Sequence of chain 1.A:
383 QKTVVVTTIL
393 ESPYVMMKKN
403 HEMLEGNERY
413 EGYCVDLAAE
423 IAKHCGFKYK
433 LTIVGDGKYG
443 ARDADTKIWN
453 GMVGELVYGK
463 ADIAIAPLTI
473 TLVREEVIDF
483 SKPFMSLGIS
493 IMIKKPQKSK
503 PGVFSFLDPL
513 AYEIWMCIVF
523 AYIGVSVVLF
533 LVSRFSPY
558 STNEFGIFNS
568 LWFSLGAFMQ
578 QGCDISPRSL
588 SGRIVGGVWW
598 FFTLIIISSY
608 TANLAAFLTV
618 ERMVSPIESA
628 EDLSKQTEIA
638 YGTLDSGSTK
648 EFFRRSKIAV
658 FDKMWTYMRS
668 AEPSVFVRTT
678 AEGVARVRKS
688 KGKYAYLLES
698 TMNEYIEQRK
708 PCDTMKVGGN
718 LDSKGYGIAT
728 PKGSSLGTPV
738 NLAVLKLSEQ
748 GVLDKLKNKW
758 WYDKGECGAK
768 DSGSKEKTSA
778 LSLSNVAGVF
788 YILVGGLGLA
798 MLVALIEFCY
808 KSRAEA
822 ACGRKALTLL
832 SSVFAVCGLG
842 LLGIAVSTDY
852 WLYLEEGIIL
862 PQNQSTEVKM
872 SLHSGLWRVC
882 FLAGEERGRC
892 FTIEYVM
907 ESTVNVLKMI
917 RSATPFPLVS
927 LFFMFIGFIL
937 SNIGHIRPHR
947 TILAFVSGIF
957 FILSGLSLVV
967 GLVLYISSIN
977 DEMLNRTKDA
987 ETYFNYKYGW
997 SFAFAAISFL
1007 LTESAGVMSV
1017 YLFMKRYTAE

Binding-site contacts:
Ligand atom OAB contacts residue ARG476 of chain 1.A at 3.3 Å (salt-bridge).
Ligand atom FAG contacts residue TYR396 of chain 1.A at 3.9 Å.
Ligand atom OAA contacts residue TYR441 of chain 1.A at 4.0 Å.
Ligand atom CAJ contacts residue TYR723 of chain 1.A at 3.7 Å (hydrophobic).
Ligand atom FAH contacts residue TYR441 of chain 1.A at 3.9 Å.
Ligand atom CAL contacts residue THR677 of chain 1.A at 3.7 Å.
Ligand atom CAT contacts residue PRO469 of chain 1.A at 3.9 Å (hydrophobic).
Ligand atom CAZ contacts residue TYR723 of chain 1.A at 3.9 Å (hydrophobic).
Ligand atom OAE contacts residue SER645 of chain 1.A at 3.6 Å.
Ligand atom OAC contacts residue GLY644 of chain 1.A at 3.8 Å.
Ligand atom CAT contacts residue THR471 of chain 1.A at 3.6 Å.
Ligand atom CAV contacts residue PRO469 of chain 1.A at 3.9 Å (hydrophobic).
Ligand atom NAP contacts residue TYR441 of chain 1.A at 3.9 Å.
Ligand atom OAA contacts residue PRO469 of chain 1.A at 3.8 Å.
Ligand atom CAJ contacts residue PRO469 of chain 1.A at 3.8 Å (hydrophobic).
Ligand atom CAK contacts residue THR677 of chain 1.A at 3.9 Å.
Ligand atom CAT contacts residue TYR441 of chain 1.A at 3.8 Å (hydrophobic).
Ligand atom FAG contacts residue TYR723 of chain 1.A at 3.4 Å.
Ligand atom PBA contacts residue SER645 of chain 1.A at 3.5 Å.
Ligand atom OAD contacts residue SER645 of chain 1.A at 2.8 Å (h-bond).
Ligand atom FAF contacts residue TYR723 of chain 1.A at 3.6 Å.
Ligand atom CAU contacts residue TYR441 of chain 1.A at 3.7 Å (hydrophobic).
Ligand atom NAY contacts residue TYR441 of chain 1.A at 3.7 Å.
Ligand atom OAB contacts residue TYR441 of chain 1.A at 4.1 Å.
Ligand atom OAC contacts residue SER645 of chain 1.A at 3.3 Å (h-bond).
Ligand atom OAQ contacts residue THR677 of chain 1.A at 3.2 Å (h-bond).
Ligand atom FAG contacts residue PRO469 of chain 1.A at 3.5 Å.
Ligand atom CAI contacts residue TYR441 of chain 1.A at 4.0 Å (hydrophobic).
Ligand atom NAP contacts residue THR471 of chain 1.A at 3.7 Å.
Ligand atom FAH contacts residue GLU393 of chain 1.A at 3.6 Å.
Ligand atom CAV contacts residue TYR441 of chain 1.A at 3.6 Å (hydrophobic).
Ligand atom CAW contacts residue TYR441 of chain 1.A at 3.6 Å (hydrophobic).
Ligand atom FAF contacts residue MET699 of chain 1.A at 3.7 Å.
Ligand atom CAJ contacts residue TYR441 of chain 1.A at 3.6 Å (hydrophobic).
Ligand atom CAM contacts residue GLU696 of chain 1.A at 3.7 Å.
Ligand atom CAS contacts residue TYR723 of chain 1.A at 4.1 Å (hydrophobic).
Ligand atom NAP contacts residue PRO469 of chain 1.A at 3.0 Å (h-bond).
Ligand atom CAS contacts residue TYR441 of chain 1.A at 3.7 Å (hydrophobic).
Ligand atom OAA contacts residue THR471 of chain 1.A at 3.3 Å (h-bond).
Ligand atom OAA contacts residue ARG476 of chain 1.A at 3.0 Å (salt-bridge).

This small molecule binds to this protein.
Small molecule (SMILES): O=c1[nH]c2cc(C(F)(F)F)c(N3CCOCC3)cc2n(CP(=O)(O)O)c1=O